Binding-site contacts:
Ligand atom N22 contacts residue HIS35 of chain 1.H at 3.5 Å (h-bond).
Ligand atom S27 contacts residue THR1 of chain 1.H at 3.6 Å.
Ligand atom C26 contacts residue GLY47 of chain 1.H at 3.5 Å.
Ligand atom C26 contacts residue THR1 of chain 1.H at 2.5 Å.
Ligand atom C32 contacts residue THR21 of chain 1.H at 3.4 Å.
Ligand atom C28 contacts residue SER129 of chain 1.H at 3.6 Å.
Ligand atom C40 contacts residue ASP125 of chain 1.I at 3.1 Å.
Ligand atom O30 contacts residue THR1 of chain 1.H at 3.2 Å.
Ligand atom N22 contacts residue GLU53 of chain 1.H at 2.6 Å (salt-bridge).
Ligand atom O39 contacts residue ALA49 of chain 1.H at 3.4 Å (h-bond).
Ligand atom N2 contacts residue LEU126 of chain 1.I at 3.3 Å.
Ligand atom C4 contacts residue LEU126 of chain 1.I at 3.5 Å (hydrophobic).
Ligand atom N14 contacts residue THR1 of chain 1.H at 3.7 Å.
Ligand atom C9 contacts residue ASP125 of chain 1.I at 3.7 Å.
Ligand atom C28 contacts residue THR1 of chain 1.H at 3.5 Å.
Ligand atom C42 contacts residue ALA27 of chain 1.H at 3.0 Å (hydrophobic).
Ligand atom O36 contacts residue GLY47 of chain 1.H at 3.4 Å (h-bond).
Ligand atom C25 contacts residue THR1 of chain 1.H at 1.4 Å.
Ligand atom O44 contacts residue ASN22 of chain 1.H at 3.4 Å (h-bond).
Ligand atom C3 contacts residue LEU126 of chain 1.I at 3.4 Å (hydrophobic).
Ligand atom C23 contacts residue ALA49 of chain 1.H at 3.4 Å (hydrophobic).
Ligand atom C18 contacts residue GLY45 of chain 1.H at 3.5 Å.
Ligand atom C43 contacts residue CYS129 of chain 1.I at 3.4 Å (hydrophobic).
Ligand atom O31 contacts residue ALA20 of chain 1.H at 3.5 Å.
Ligand atom N22 contacts residue GLU32 of chain 1.H at 3.5 Å (salt-bridge).
Ligand atom N14 contacts residue GLY47 of chain 1.H at 3.1 Å (h-bond).
Ligand atom C23 contacts residue CYS31 of chain 1.H at 3.6 Å (hydrophobic).
Ligand atom O30 contacts residue SER129 of chain 1.H at 2.9 Å (h-bond).
Ligand atom C15 contacts residue THR1 of chain 1.H at 2.4 Å.
Ligand atom O30 contacts residue GLY128 of chain 1.H at 3.3 Å.
Ligand atom N11 contacts residue THR21 of chain 1.H at 2.9 Å (h-bond).
Ligand atom C16 contacts residue THR1 of chain 1.H at 2.8 Å.
Ligand atom C19 contacts residue ALA49 of chain 1.H at 3.7 Å (hydrophobic).
Ligand atom C20 contacts residue ALA49 of chain 1.H at 3.5 Å (hydrophobic).
Ligand atom O31 contacts residue THR21 of chain 1.H at 2.8 Å (h-bond).
Ligand atom C24 contacts residue ALA49 of chain 1.H at 3.6 Å (hydrophobic).
Ligand atom N8 contacts residue ASP125 of chain 1.I at 3.0 Å (salt-bridge).
Ligand atom C12 contacts residue GLY47 of chain 1.H at 3.6 Å.
Ligand atom C1 contacts residue ASP125 of chain 1.I at 3.6 Å.
Ligand atom C12 contacts residue THR21 of chain 1.H at 3.6 Å.

Sequence of chain 1.H:
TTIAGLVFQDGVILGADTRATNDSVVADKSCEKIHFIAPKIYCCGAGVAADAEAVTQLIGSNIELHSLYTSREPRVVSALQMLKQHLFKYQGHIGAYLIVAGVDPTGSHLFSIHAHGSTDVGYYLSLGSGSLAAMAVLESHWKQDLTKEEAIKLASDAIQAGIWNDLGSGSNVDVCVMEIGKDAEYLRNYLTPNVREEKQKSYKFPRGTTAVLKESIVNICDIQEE

The protein below binds the small molecule below.
Small molecule (SMILES): COC[C@H](NC(=O)[C@H](CC(C)C)NC(=O)c1cnc(C)s1)C(=O)N[C@H](CCS(C)(=O)=O)Cc1ccc(CN)cc1

Sequence of chain 1.I:
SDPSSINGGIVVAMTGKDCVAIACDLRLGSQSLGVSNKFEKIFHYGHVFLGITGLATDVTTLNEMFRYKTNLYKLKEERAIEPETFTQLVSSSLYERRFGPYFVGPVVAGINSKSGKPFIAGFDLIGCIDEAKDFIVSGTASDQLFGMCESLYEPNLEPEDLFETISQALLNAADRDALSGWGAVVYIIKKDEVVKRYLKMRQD